This small molecule binds to this protein.
Small molecule (SMILES): CC(=O)N[C@@H]1[C@@H](O)[C@H](O)[C@@H](CO)O[C@H]1O

Sequence of chain 1.J:
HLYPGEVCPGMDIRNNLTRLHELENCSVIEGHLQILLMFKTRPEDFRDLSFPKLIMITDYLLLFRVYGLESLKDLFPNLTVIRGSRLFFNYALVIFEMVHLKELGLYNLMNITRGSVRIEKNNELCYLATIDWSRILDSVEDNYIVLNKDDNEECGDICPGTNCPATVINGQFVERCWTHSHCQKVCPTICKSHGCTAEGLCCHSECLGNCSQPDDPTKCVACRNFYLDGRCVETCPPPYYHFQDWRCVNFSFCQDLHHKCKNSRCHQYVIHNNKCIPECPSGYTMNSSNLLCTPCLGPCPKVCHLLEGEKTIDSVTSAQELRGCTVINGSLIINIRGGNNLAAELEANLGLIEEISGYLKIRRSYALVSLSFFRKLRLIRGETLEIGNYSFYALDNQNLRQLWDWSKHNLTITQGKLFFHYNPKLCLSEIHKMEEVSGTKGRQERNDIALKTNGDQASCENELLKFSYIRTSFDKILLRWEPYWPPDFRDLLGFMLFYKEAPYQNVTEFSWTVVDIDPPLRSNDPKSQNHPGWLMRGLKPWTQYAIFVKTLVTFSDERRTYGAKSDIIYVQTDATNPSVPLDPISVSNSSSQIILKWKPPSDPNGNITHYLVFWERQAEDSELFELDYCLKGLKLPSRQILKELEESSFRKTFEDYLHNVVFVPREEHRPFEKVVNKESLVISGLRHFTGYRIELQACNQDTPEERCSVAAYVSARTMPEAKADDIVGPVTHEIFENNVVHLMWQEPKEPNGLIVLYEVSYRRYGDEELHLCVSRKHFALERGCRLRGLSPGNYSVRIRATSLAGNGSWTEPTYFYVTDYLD

Binding-site contacts:
Ligand atom O7 contacts residue ASN606 of chain 1.J at 3.2 Å (h-bond).
Ligand atom N2 contacts residue ASN606 of chain 1.J at 3.0 Å (h-bond).
Ligand atom C1 contacts residue GLN610 of chain 1.J at 3.6 Å.
Ligand atom C1 contacts residue ASN606 of chain 1.J at 1.4 Å.
Ligand atom C8 contacts residue SER607 of chain 1.J at 3.8 Å.
Ligand atom C5 contacts residue VAL769 of chain 1.J at 4.3 Å (hydrophobic).
Ligand atom C7 contacts residue SER607 of chain 1.J at 4.4 Å.
Ligand atom C2 contacts residue ASN606 of chain 1.J at 2.5 Å.
Ligand atom C6 contacts residue ILE612 of chain 1.J at 3.8 Å (hydrophobic).
Ligand atom C4 contacts residue ASN606 of chain 1.J at 4.3 Å.
Ligand atom C8 contacts residue ASN606 of chain 1.J at 4.5 Å.
Ligand atom C2 contacts residue GLN610 of chain 1.J at 3.7 Å.
Ligand atom O5 contacts residue ASN606 of chain 1.J at 2.4 Å (h-bond).
Ligand atom C3 contacts residue ASN606 of chain 1.J at 3.8 Å.
Ligand atom O5 contacts residue ILE612 of chain 1.J at 4.2 Å.
Ligand atom N2 contacts residue GLN610 of chain 1.J at 3.1 Å (h-bond).
Ligand atom C5 contacts residue ASN606 of chain 1.J at 3.8 Å.
Ligand atom C6 contacts residue VAL769 of chain 1.J at 4.2 Å (hydrophobic).
Ligand atom C7 contacts residue ASN606 of chain 1.J at 3.3 Å.
Ligand atom C7 contacts residue GLN610 of chain 1.J at 4.0 Å.
Ligand atom C3 contacts residue GLN610 of chain 1.J at 4.0 Å.
Ligand atom C5 contacts residue ILE612 of chain 1.J at 4.4 Å (hydrophobic).
Ligand atom C8 contacts residue GLN610 of chain 1.J at 4.2 Å.